Binding-site contacts:
Ligand atom C5 contacts residue ASN12 of chain 24.L at 4.0 Å.
Ligand atom C7 contacts residue ASN12 of chain 24.L at 3.9 Å.
Ligand atom C1 contacts residue ASN12 of chain 24.L at 2.1 Å.
Ligand atom C2 contacts residue ASN12 of chain 24.L at 3.2 Å.
Ligand atom O7 contacts residue ASN12 of chain 24.L at 3.7 Å.
Ligand atom N2 contacts residue ASN12 of chain 24.L at 3.8 Å.
Ligand atom O5 contacts residue ASN12 of chain 24.L at 2.6 Å (h-bond).

A protein and the small-molecule ligand that binds it are described below.
Small molecule (SMILES): CC(=O)N[C@H]1[C@H](O[C@H]2[C@H](O)[C@@H](NC(C)=O)CO[C@@H]2CO)O[C@H](CO)[C@@H](O)[C@@H]1O

Sequence of chain 24.L:
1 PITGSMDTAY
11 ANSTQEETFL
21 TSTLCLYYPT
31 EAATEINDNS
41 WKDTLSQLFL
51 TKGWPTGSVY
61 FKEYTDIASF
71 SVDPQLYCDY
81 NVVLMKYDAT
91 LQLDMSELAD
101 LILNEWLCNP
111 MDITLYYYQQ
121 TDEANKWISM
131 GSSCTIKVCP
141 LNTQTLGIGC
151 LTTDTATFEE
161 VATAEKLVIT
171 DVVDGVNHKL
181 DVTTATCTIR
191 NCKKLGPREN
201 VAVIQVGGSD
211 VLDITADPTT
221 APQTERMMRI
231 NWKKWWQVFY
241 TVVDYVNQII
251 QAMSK